Sequence of chain 2.C:
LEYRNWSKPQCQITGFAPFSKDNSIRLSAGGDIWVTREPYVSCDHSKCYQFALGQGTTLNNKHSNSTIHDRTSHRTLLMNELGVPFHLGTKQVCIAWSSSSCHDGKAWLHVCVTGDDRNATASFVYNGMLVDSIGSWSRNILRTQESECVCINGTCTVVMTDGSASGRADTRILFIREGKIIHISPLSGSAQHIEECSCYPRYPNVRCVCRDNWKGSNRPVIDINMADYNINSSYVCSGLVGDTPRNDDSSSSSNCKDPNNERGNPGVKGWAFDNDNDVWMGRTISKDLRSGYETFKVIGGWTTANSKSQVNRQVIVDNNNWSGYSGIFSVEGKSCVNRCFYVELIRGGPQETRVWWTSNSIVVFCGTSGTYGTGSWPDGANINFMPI

Binding-site contacts:
Ligand atom C2 contacts residue TRP365 of chain 2.C at 4.2 Å (hydrophobic).
Ligand atom N2 contacts residue TRP365 of chain 2.C at 3.6 Å.
Ligand atom C5 contacts residue TRP365 of chain 2.C at 4.0 Å (hydrophobic).
Ligand atom C7 contacts residue TRP365 of chain 2.C at 3.9 Å (hydrophobic).
Ligand atom C4 contacts residue TRP365 of chain 2.C at 4.0 Å (hydrophobic).
Ligand atom N2 contacts residue ASN74 of chain 2.C at 2.9 Å (h-bond).
Ligand atom O7 contacts residue ASN74 of chain 2.C at 3.7 Å.
Ligand atom O5 contacts residue TRP365 of chain 2.C at 4.5 Å.
Ligand atom C2 contacts residue ASN74 of chain 2.C at 2.4 Å.
Ligand atom C8 contacts residue ILE397 of chain 2.C at 4.5 Å (hydrophobic).
Ligand atom C7 contacts residue ASN74 of chain 2.C at 3.5 Å.
Ligand atom C5 contacts residue ASN74 of chain 2.C at 3.6 Å.
Ligand atom C4 contacts residue ASN74 of chain 2.C at 4.2 Å.
Ligand atom C1 contacts residue TRP365 of chain 2.C at 4.0 Å (hydrophobic).
Ligand atom C8 contacts residue TRP365 of chain 2.C at 3.5 Å (hydrophobic).
Ligand atom O5 contacts residue ASN74 of chain 2.C at 2.3 Å (h-bond).
Ligand atom O7 contacts residue TRP365 of chain 2.C at 3.4 Å.
Ligand atom C3 contacts residue ASN74 of chain 2.C at 3.7 Å.
Ligand atom C3 contacts residue TRP365 of chain 2.C at 3.8 Å (hydrophobic).
Ligand atom O3 contacts residue TRP365 of chain 2.C at 4.0 Å.
Ligand atom C1 contacts residue ASN74 of chain 2.C at 1.4 Å.
Ligand atom O4 contacts residue TRP365 of chain 2.C at 3.5 Å.

The protein below binds the small molecule below.
Small molecule (SMILES): CC(=O)N[C@H]1[C@H](O[C@H]2[C@H](O)[C@@H](NC(C)=O)CO[C@@H]2CO)O[C@H](CO)[C@@H](O)[C@@H]1O